Sequence of chain 1.A:
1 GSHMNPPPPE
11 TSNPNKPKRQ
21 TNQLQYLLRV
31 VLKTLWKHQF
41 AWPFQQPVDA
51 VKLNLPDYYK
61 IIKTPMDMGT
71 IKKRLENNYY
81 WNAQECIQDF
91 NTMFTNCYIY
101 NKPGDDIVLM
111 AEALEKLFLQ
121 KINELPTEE

Binding-site contacts:
Ligand atom C7 contacts residue LEU53 of chain 1.A at 4.0 Å (hydrophobic).
Ligand atom C8 contacts residue ILE107 of chain 1.A at 3.9 Å (hydrophobic).
Ligand atom N1 contacts residue ILE107 of chain 1.A at 3.9 Å.
Ligand atom C3 contacts residue PRO43 of chain 1.A at 4.5 Å (hydrophobic).
Ligand atom C5 contacts residue ILE107 of chain 1.A at 4.4 Å (hydrophobic).
Ligand atom C2 contacts residue PRO43 of chain 1.A at 3.4 Å (hydrophobic).
Ligand atom C4 contacts residue ILE107 of chain 1.A at 3.8 Å (hydrophobic).
Ligand atom C7 contacts residue HH81 of chain 1.D at 3.9 Å.
Ligand atom C3 contacts residue PHE44 of chain 1.A at 3.9 Å (hydrophobic).
Ligand atom C1 contacts residue PRO43 of chain 1.A at 4.1 Å (hydrophobic).
Ligand atom C5 contacts residue LEU55 of chain 1.A at 4.0 Å (hydrophobic).
Ligand atom C4 contacts residue ASN101 of chain 1.A at 4.0 Å.
Ligand atom N2 contacts residue ASN101 of chain 1.A at 3.1 Å (h-bond).
Ligand atom C8 contacts residue VAL48 of chain 1.A at 4.5 Å (hydrophobic).
Ligand atom BR1 contacts residue LEU53 of chain 1.A at 3.8 Å.
Ligand atom C5 contacts residue TYR100 of chain 1.A at 3.9 Å (hydrophobic).
Ligand atom BR1 contacts residue HH81 of chain 1.D at 3.7 Å.
Ligand atom C1 contacts residue ILE107 of chain 1.A at 3.7 Å (hydrophobic).
Ligand atom N1 contacts residue VAL48 of chain 1.A at 3.9 Å.
Ligand atom N2 contacts residue ILE107 of chain 1.A at 4.2 Å.
Ligand atom BR1 contacts residue PRO43 of chain 1.A at 3.8 Å.
Ligand atom C2 contacts residue PHE44 of chain 1.A at 4.3 Å (hydrophobic).
Ligand atom N1 contacts residue ASN101 of chain 1.A at 4.2 Å.
Ligand atom BR1 contacts residue ILE107 of chain 1.A at 4.4 Å.
Ligand atom C2 contacts residue VAL48 of chain 1.A at 3.7 Å (hydrophobic).
Ligand atom C7 contacts residue LEU55 of chain 1.A at 4.2 Å (hydrophobic).
Ligand atom C1 contacts residue VAL48 of chain 1.A at 4.2 Å (hydrophobic).
Ligand atom C5 contacts residue ASN101 of chain 1.A at 3.2 Å.
Ligand atom C3 contacts residue VAL48 of chain 1.A at 3.6 Å (hydrophobic).
Ligand atom C4 contacts residue VAL48 of chain 1.A at 4.3 Å (hydrophobic).
Ligand atom N2 contacts residue TYR100 of chain 1.A at 4.0 Å.
Ligand atom N1 contacts residue CYS97 of chain 1.A at 4.4 Å.
Ligand atom C6 contacts residue ASN101 of chain 1.A at 4.2 Å.
Ligand atom C3 contacts residue ILE107 of chain 1.A at 4.1 Å (hydrophobic).
Ligand atom C6 contacts residue LEU55 of chain 1.A at 3.7 Å (hydrophobic).
Ligand atom C2 contacts residue ILE107 of chain 1.A at 3.8 Å (hydrophobic).
Ligand atom N2 contacts residue TYR58 of chain 1.A at 4.4 Å.
Ligand atom C6 contacts residue HH81 of chain 1.D at 3.9 Å.

This protein binds this small molecule.
Small molecule (SMILES): Brc1ccnc2ncccc12